Sequence of chain 1.A:
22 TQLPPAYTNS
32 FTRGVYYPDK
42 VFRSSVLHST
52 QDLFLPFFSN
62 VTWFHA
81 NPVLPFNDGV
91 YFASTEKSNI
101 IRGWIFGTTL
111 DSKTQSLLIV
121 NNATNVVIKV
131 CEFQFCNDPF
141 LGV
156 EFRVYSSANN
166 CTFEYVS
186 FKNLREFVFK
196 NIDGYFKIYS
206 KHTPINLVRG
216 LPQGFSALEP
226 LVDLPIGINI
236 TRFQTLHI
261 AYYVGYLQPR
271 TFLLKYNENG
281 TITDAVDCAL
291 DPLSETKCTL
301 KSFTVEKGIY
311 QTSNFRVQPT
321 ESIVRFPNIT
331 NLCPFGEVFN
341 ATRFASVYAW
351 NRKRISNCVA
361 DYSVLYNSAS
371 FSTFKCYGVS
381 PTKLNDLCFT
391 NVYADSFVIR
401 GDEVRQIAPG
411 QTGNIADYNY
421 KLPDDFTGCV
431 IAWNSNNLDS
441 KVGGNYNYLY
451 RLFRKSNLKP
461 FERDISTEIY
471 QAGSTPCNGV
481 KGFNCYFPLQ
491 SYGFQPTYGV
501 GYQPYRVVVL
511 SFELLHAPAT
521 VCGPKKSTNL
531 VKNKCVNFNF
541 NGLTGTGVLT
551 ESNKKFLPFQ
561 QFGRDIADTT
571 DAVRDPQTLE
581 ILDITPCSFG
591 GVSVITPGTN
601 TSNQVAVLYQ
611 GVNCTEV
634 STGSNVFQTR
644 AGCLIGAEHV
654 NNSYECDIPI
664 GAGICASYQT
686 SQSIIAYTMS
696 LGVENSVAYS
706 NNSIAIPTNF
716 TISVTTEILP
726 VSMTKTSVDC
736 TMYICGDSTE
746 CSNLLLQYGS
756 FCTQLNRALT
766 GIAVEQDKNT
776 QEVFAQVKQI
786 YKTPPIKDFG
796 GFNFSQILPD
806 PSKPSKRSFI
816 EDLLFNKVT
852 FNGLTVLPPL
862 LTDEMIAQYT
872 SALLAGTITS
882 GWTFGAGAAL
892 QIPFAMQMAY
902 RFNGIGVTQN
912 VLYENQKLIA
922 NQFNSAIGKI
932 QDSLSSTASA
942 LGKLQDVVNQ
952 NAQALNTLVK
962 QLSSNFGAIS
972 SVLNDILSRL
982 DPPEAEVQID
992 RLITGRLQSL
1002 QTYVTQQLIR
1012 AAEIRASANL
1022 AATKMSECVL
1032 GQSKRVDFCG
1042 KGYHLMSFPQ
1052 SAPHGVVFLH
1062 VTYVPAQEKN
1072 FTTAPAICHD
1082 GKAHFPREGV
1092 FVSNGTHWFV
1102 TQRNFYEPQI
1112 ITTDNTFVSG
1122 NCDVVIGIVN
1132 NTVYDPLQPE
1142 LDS

The small molecule below binds the protein below.
Small molecule (SMILES): CC(=O)N[C@@H]1[C@@H](O)[C@H](O)[C@@H](CO)O[C@H]1O

Sequence of chain 1.B:
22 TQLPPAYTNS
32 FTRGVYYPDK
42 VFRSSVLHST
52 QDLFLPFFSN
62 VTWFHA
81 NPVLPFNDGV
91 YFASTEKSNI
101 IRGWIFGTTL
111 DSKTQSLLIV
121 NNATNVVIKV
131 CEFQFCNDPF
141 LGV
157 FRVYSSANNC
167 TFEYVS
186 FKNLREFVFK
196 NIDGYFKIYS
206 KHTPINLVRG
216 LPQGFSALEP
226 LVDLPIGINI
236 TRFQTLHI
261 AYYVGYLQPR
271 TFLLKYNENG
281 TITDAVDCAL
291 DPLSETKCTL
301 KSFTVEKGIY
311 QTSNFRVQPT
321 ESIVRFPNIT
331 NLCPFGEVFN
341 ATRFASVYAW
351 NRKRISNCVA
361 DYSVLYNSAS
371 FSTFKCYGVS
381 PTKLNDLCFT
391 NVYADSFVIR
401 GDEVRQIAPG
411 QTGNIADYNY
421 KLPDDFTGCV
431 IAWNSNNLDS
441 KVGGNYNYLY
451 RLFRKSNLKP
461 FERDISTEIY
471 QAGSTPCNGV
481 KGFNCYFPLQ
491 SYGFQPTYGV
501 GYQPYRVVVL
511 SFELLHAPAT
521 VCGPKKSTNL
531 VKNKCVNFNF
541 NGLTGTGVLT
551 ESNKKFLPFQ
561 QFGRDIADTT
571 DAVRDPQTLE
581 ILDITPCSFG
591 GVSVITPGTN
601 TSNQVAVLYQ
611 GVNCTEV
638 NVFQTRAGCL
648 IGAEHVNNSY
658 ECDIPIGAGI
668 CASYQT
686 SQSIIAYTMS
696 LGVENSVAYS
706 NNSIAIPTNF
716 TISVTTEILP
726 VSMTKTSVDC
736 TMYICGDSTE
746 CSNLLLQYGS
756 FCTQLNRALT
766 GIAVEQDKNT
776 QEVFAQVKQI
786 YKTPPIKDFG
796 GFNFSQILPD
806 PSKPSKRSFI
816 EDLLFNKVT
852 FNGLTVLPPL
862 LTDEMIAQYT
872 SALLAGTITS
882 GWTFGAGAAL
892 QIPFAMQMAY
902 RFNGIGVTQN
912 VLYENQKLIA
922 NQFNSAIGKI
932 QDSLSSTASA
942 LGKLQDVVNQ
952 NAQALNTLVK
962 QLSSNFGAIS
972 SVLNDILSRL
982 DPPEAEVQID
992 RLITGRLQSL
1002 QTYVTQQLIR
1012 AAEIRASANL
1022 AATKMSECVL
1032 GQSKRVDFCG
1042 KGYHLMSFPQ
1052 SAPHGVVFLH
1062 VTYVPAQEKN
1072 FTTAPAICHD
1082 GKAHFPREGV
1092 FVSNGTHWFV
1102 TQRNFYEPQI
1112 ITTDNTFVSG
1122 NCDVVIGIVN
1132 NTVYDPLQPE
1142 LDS

Binding-site contacts:
Ligand atom O5 contacts residue ASP793 of chain 1.B at 4.2 Å.
Ligand atom C7 contacts residue ASN706 of chain 1.A at 3.6 Å.
Ligand atom O5 contacts residue ASN706 of chain 1.A at 2.4 Å (h-bond).
Ligand atom C2 contacts residue ASN706 of chain 1.A at 2.5 Å.
Ligand atom C8 contacts residue ILE1127 of chain 1.A at 3.7 Å (hydrophobic).
Ligand atom C4 contacts residue ASN706 of chain 1.A at 4.2 Å.
Ligand atom C1 contacts residue ASN706 of chain 1.A at 1.4 Å.
Ligand atom O7 contacts residue ASN706 of chain 1.A at 4.0 Å.
Ligand atom O7 contacts residue ILE1127 of chain 1.A at 4.5 Å.
Ligand atom C5 contacts residue ASN706 of chain 1.A at 3.7 Å.
Ligand atom C3 contacts residue ASN706 of chain 1.A at 3.8 Å.
Ligand atom N2 contacts residue ASN706 of chain 1.A at 2.9 Å (h-bond).
Ligand atom C8 contacts residue GLY1128 of chain 1.A at 3.8 Å.